This protein binds this small molecule.
Small molecule (SMILES): C[C@@H]1CCCN1C(=O)c1cnn(C)c1C(=O)Nc1ccn2cc(-c3ccccc3)nc2c1

Binding-site contacts:
Ligand atom C30 contacts residue LEU189 of chain 1.A at 3.7 Å (hydrophobic).
Ligand atom C25 contacts residue PRO266 of chain 1.A at 3.6 Å (hydrophobic).
Ligand atom C26 contacts residue GLU275 of chain 1.A at 3.8 Å.
Ligand atom C15 contacts residue LEU229 of chain 1.A at 3.6 Å (hydrophobic).
Ligand atom C11 contacts residue GLN280 of chain 1.A at 3.6 Å.
Ligand atom C23 contacts residue GLY279 of chain 1.A at 3.7 Å.
Ligand atom C24 contacts residue TYR247 of chain 1.A at 3.8 Å (hydrophobic).
Ligand atom C31 contacts residue HIS79 of chain 1.A at 3.5 Å.
Ligand atom C6 contacts residue TYR247 of chain 1.A at 3.3 Å (hydrophobic).
Ligand atom N12 contacts residue ILE246 of chain 1.A at 3.5 Å.
Ligand atom C6 contacts residue MET267 of chain 1.A at 3.8 Å (hydrophobic).
Ligand atom O20 contacts residue GLN280 of chain 1.A at 2.9 Å (h-bond).
Ligand atom N7 contacts residue TYR247 of chain 1.A at 2.6 Å (h-bond).
Ligand atom N9 contacts residue MET267 of chain 1.A at 3.6 Å (h-bond).
Ligand atom C19 contacts residue PHE283 of chain 1.A at 3.4 Å (hydrophobic).
Ligand atom C18 contacts residue MET267 of chain 1.A at 3.5 Å (hydrophobic).
Ligand atom C21 contacts residue MET267 of chain 1.A at 3.7 Å (hydrophobic).
Ligand atom C16 contacts residue PHE283 of chain 1.A at 3.8 Å (hydrophobic).
Ligand atom C21 contacts residue GLY279 of chain 1.A at 3.5 Å.
Ligand atom C22 contacts residue ILE246 of chain 1.A at 3.6 Å (hydrophobic).
Ligand atom C10 contacts residue TYR247 of chain 1.A at 3.8 Å (hydrophobic).
Ligand atom C11 contacts residue TYR247 of chain 1.A at 3.4 Å (hydrophobic).
Ligand atom C24 contacts residue MET267 of chain 1.A at 3.7 Å (hydrophobic).
Ligand atom C4 contacts residue PHE283 of chain 1.A at 3.6 Å (hydrophobic).
Ligand atom C22 contacts residue VAL232 of chain 1.A at 3.7 Å (hydrophobic).
Ligand atom N9 contacts residue GLY279 of chain 1.A at 3.9 Å.
Ligand atom C10 contacts residue GLY279 of chain 1.A at 3.5 Å.
Ligand atom N17 contacts residue PHE283 of chain 1.A at 3.5 Å.
Ligand atom C11 contacts residue PHE250 of chain 1.A at 3.8 Å (hydrophobic).
Ligand atom C27 contacts residue GLU275 of chain 1.A at 3.5 Å.
Ligand atom N12 contacts residue PHE283 of chain 1.A at 3.5 Å.
Ligand atom O2 contacts residue PHE283 of chain 1.A at 3.5 Å.
Ligand atom C5 contacts residue PHE283 of chain 1.A at 3.6 Å (hydrophobic).
Ligand atom N13 contacts residue ILE246 of chain 1.A at 3.6 Å.
Ligand atom C26 contacts residue LYS272 of chain 1.A at 3.8 Å.
Ligand atom N7 contacts residue MET267 of chain 1.A at 3.5 Å.
Ligand atom C14 contacts residue MET267 of chain 1.A at 3.5 Å (hydrophobic).
Ligand atom C19 contacts residue MET267 of chain 1.A at 3.8 Å (hydrophobic).
Ligand atom C10 contacts residue MET267 of chain 1.A at 3.3 Å (hydrophobic).
Ligand atom C22 contacts residue PHE283 of chain 1.A at 3.9 Å (hydrophobic).

Sequence of chain 1.A:
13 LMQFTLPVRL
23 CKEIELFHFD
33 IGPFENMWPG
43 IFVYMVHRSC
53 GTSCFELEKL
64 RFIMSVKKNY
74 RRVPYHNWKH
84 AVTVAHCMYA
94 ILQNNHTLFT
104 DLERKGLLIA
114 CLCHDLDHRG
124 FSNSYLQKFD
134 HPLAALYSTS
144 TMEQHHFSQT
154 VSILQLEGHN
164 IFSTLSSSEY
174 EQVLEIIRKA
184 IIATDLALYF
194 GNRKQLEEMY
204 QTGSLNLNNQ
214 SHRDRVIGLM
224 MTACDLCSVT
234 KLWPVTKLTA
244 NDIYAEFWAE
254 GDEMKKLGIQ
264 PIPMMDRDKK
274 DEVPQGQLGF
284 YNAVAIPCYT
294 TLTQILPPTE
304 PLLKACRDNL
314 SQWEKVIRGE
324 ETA